Sequence of chain 1.A:
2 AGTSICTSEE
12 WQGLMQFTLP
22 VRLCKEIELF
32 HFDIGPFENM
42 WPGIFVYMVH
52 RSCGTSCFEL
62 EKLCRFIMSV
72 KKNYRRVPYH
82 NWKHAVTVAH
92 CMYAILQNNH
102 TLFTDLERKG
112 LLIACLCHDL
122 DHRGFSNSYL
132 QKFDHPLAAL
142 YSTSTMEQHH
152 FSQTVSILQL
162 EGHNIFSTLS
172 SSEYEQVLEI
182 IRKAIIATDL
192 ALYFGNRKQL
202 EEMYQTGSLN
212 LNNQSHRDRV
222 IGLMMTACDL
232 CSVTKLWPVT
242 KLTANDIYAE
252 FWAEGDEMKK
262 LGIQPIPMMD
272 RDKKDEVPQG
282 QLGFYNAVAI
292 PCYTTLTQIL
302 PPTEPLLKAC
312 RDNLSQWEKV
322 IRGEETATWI

This small molecule binds to this protein.
Small molecule (SMILES): Cc1nc2cc(OCc3ccc4ccccc4n3)ccc2s1

Binding-site contacts:
Ligand atom C14 contacts residue GLY281 of chain 1.A at 3.2 Å.
Ligand atom C12 contacts residue GLY281 of chain 1.A at 4.0 Å.
Ligand atom C21 contacts residue TYR249 of chain 1.A at 3.8 Å (hydrophobic).
Ligand atom C20 contacts residue TYR249 of chain 1.A at 3.9 Å (hydrophobic).
Ligand atom C1 contacts residue TYR80 of chain 1.A at 3.3 Å (hydrophobic).
Ligand atom C20 contacts residue MET269 of chain 1.A at 3.6 Å (hydrophobic).
Ligand atom C7 contacts residue PHE285 of chain 1.A at 3.6 Å (hydrophobic).
Ligand atom C12 contacts residue MET269 of chain 1.A at 4.0 Å (hydrophobic).
Ligand atom C13 contacts residue TYR249 of chain 1.A at 3.4 Å (hydrophobic).
Ligand atom C14 contacts residue MET269 of chain 1.A at 3.9 Å (hydrophobic).
Ligand atom O11 contacts residue PHE285 of chain 1.A at 3.7 Å.
Ligand atom C21 contacts residue MET269 of chain 1.A at 3.6 Å (hydrophobic).
Ligand atom C13 contacts residue GLY281 of chain 1.A at 3.5 Å.
Ligand atom C9 contacts residue PHE285 of chain 1.A at 3.5 Å (hydrophobic).
Ligand atom C19 contacts residue GLU277 of chain 1.A at 3.6 Å.
Ligand atom C1 contacts residue LEU231 of chain 1.A at 3.9 Å (hydrophobic).
Ligand atom C1 contacts residue SER233 of chain 1.A at 3.8 Å.
Ligand atom C16 contacts residue GLY281 of chain 1.A at 3.6 Å.
Ligand atom C13 contacts residue MET269 of chain 1.A at 3.4 Å (hydrophobic).
Ligand atom N3 contacts residue ILE248 of chain 1.A at 4.0 Å.
Ligand atom N22 contacts residue TYR249 of chain 1.A at 2.8 Å (h-bond).
Ligand atom C2 contacts residue LEU231 of chain 1.A at 3.9 Å (hydrophobic).
Ligand atom S10 contacts residue LEU231 of chain 1.A at 3.7 Å.
Ligand atom C5 contacts residue PHE285 of chain 1.A at 3.6 Å (hydrophobic).
Ligand atom N22 contacts residue MET269 of chain 1.A at 3.3 Å.
Ligand atom C19 contacts residue MET269 of chain 1.A at 3.8 Å (hydrophobic).
Ligand atom S10 contacts residue PHE285 of chain 1.A at 4.0 Å.
Ligand atom C6 contacts residue PHE285 of chain 1.A at 3.5 Å (hydrophobic).
Ligand atom C15 contacts residue GLY281 of chain 1.A at 3.6 Å.
Ligand atom C12 contacts residue TYR249 of chain 1.A at 3.2 Å (hydrophobic).
Ligand atom N3 contacts residue PHE285 of chain 1.A at 3.7 Å.
Ligand atom C18 contacts residue MET269 of chain 1.A at 3.8 Å (hydrophobic).
Ligand atom C2 contacts residue PHE285 of chain 1.A at 4.0 Å (hydrophobic).
Ligand atom C4 contacts residue PHE285 of chain 1.A at 3.6 Å (hydrophobic).
Ligand atom C18 contacts residue GLU277 of chain 1.A at 3.6 Å.
Ligand atom C16 contacts residue MET269 of chain 1.A at 3.8 Å (hydrophobic).
Ligand atom C18 contacts residue PRO268 of chain 1.A at 3.7 Å (hydrophobic).
Ligand atom C7 contacts residue MET269 of chain 1.A at 3.9 Å (hydrophobic).
Ligand atom C8 contacts residue PHE285 of chain 1.A at 3.6 Å (hydrophobic).
Ligand atom C21 contacts residue GLY281 of chain 1.A at 3.8 Å.